Sequence of chain 1.A:
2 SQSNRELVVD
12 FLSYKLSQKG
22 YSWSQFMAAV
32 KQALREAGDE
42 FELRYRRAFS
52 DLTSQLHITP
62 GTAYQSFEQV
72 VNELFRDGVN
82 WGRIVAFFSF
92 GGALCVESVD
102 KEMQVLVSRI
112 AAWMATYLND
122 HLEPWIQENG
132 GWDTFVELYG

The small molecule below binds the protein below.
Small molecule (SMILES): NCC(CN)=C(SC[C@@H](NC(=O)O)C(=O)O)c1ccc(C(=O)NCCNC(=O)CCl)cc1

Binding-site contacts:
Ligand atom O6 contacts residue TRP82 of chain 1.A at 2.6 Å (h-bond).
Ligand atom C16 contacts residue NH212 of chain 1.B at 4.5 Å.
Ligand atom C10 contacts residue ASN81 of chain 1.A at 3.7 Å.
Ligand atom C13 contacts residue NH212 of chain 1.B at 3.3 Å.
Ligand atom C19 contacts residue GLY83 of chain 1.A at 4.2 Å.
Ligand atom C15 contacts residue NH212 of chain 1.B at 3.4 Å.
Ligand atom O5 contacts residue NH212 of chain 1.B at 2.3 Å (h-bond).
Ligand atom C17 contacts residue LEU139 of chain 1.A at 4.0 Å (hydrophobic).
Ligand atom C18 contacts residue TRP82 of chain 1.A at 3.6 Å (hydrophobic).
Ligand atom C19 contacts residue CYS11 of chain 1.B at 1.9 Å (hydrophobic).
Ligand atom C11 contacts residue ASN81 of chain 1.A at 3.8 Å.
Ligand atom C1 contacts residue CYS1 of chain 1.B at 1.4 Å (hydrophobic).
Ligand atom C10 contacts residue CYS1 of chain 1.B at 3.3 Å (hydrophobic).
Ligand atom N5 contacts residue TRP82 of chain 1.A at 3.5 Å.
Ligand atom C11 contacts residue VAL80 of chain 1.A at 3.8 Å (hydrophobic).
Ligand atom N4 contacts residue NH212 of chain 1.B at 4.4 Å.
Ligand atom C10 contacts residue VAL80 of chain 1.A at 3.0 Å (hydrophobic).
Ligand atom N5 contacts residue LEU139 of chain 1.A at 4.2 Å.
Ligand atom C14 contacts residue CYS1 of chain 1.B at 2.7 Å (hydrophobic).
Ligand atom C12 contacts residue NH212 of chain 1.B at 3.8 Å.
Ligand atom O6 contacts residue CYS11 of chain 1.B at 3.0 Å (h-bond).
Ligand atom O6 contacts residue ASN81 of chain 1.A at 3.2 Å.
Ligand atom C1 contacts residue VAL80 of chain 1.A at 4.1 Å (hydrophobic).
Ligand atom C9 contacts residue VAL80 of chain 1.A at 4.0 Å (hydrophobic).
Ligand atom C13 contacts residue CYS1 of chain 1.B at 4.2 Å (hydrophobic).
Ligand atom C18 contacts residue ASN81 of chain 1.A at 4.2 Å.
Ligand atom C19 contacts residue TYR140 of chain 1.A at 3.6 Å (hydrophobic).
Ligand atom C18 contacts residue CYS11 of chain 1.B at 2.7 Å (hydrophobic).
Ligand atom O6 contacts residue GLY83 of chain 1.A at 4.3 Å.
Ligand atom C17 contacts residue TRP82 of chain 1.A at 4.4 Å (hydrophobic).
Ligand atom N5 contacts residue CYS11 of chain 1.B at 4.0 Å.
Ligand atom C13 contacts residue CYS11 of chain 1.B at 4.2 Å (hydrophobic).
Ligand atom C19 contacts residue GLU10 of chain 1.B at 3.9 Å.
Ligand atom C9 contacts residue ASN81 of chain 1.A at 4.3 Å.
Ligand atom C11 contacts residue TRP126 of chain 1.A at 4.1 Å (hydrophobic).
Ligand atom C14 contacts residue NH212 of chain 1.B at 4.5 Å.
Ligand atom C9 contacts residue CYS1 of chain 1.B at 2.4 Å (hydrophobic).
Ligand atom O5 contacts residue CYS11 of chain 1.B at 3.5 Å.
Ligand atom C17 contacts residue NH212 of chain 1.B at 4.4 Å.
Ligand atom C19 contacts residue TRP82 of chain 1.A at 4.0 Å (hydrophobic).

Sequence of chain 1.B:
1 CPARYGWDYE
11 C